The protein below binds the small molecule below.
Small molecule (SMILES): CC(=O)N[C@H]1[C@H](O[C@H]2[C@H](O)[C@@H](NC(C)=O)CO[C@@H]2CO)O[C@H](CO)[C@@H](O)[C@@H]1O

Sequence of chain 2.B:
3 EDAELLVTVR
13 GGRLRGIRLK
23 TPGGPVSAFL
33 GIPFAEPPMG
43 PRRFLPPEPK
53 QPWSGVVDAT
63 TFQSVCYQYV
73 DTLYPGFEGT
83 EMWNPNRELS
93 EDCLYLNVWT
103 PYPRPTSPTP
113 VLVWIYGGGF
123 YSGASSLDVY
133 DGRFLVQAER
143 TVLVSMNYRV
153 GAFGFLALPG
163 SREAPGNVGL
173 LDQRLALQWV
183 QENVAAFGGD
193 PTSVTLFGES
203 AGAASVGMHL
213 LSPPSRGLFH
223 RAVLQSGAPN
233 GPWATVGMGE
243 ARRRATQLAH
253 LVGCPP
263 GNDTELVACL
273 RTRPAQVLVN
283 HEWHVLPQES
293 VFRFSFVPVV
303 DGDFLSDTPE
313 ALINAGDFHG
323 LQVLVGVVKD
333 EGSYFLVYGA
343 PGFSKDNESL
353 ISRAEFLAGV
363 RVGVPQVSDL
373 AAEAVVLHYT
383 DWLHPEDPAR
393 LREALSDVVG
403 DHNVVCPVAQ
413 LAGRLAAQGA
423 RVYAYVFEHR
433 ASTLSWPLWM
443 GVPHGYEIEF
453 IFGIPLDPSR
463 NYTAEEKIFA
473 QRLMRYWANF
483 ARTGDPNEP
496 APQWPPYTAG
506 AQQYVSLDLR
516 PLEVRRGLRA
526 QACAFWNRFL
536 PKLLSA

Binding-site contacts:
Ligand atom C5 contacts residue ASN264 of chain 2.B at 3.9 Å.
Ligand atom C2 contacts residue ASN264 of chain 2.B at 3.5 Å.
Ligand atom O5 contacts residue THR266 of chain 2.B at 3.7 Å.
Ligand atom C5 contacts residue THR266 of chain 2.B at 4.3 Å.
Ligand atom O7 contacts residue ASN264 of chain 2.B at 3.5 Å (h-bond).
Ligand atom O7 contacts residue THR266 of chain 2.B at 4.0 Å.
Ligand atom O5 contacts residue ASN264 of chain 2.B at 2.5 Å (h-bond).
Ligand atom O3 contacts residue ASN264 of chain 2.B at 4.5 Å.
Ligand atom C3 contacts residue ASN264 of chain 2.B at 4.5 Å.
Ligand atom C1 contacts residue ASN264 of chain 2.B at 2.2 Å.
Ligand atom C1 contacts residue THR266 of chain 2.B at 3.6 Å.